Binding-site contacts:
Ligand atom O6 contacts residue GLY121 of chain 1.G at 3.4 Å.
Ligand atom C4 contacts residue ASP125 of chain 1.G at 3.4 Å.
Ligand atom C5 contacts residue ASP125 of chain 1.G at 3.8 Å.
Ligand atom O3 contacts residue IPA1 of chain 1.AA at 3.6 Å.
Ligand atom O4 contacts residue ASP125 of chain 1.G at 2.9 Å (salt-bridge).
Ligand atom C1 contacts residue TYR122 of chain 1.G at 4.0 Å (hydrophobic).
Ligand atom C5 contacts residue GLY121 of chain 1.G at 4.4 Å.
Ligand atom O1 contacts residue ZZ11 of chain 1.X at 1.4 Å.
Ligand atom O1 contacts residue TYR78 of chain 1.G at 3.7 Å.
Ligand atom C6 contacts residue VAL80 of chain 1.G at 3.9 Å (hydrophobic).
Ligand atom C4 contacts residue GLY1 of chain 1.G at 3.9 Å.
Ligand atom C3 contacts residue ZZ11 of chain 1.X at 4.3 Å.
Ligand atom C6 contacts residue ASP125 of chain 1.G at 3.2 Å.
Ligand atom C5 contacts residue TYR122 of chain 1.G at 4.0 Å (hydrophobic).
Ligand atom O5 contacts residue GLY121 of chain 1.G at 3.7 Å.
Ligand atom O6 contacts residue TYR122 of chain 1.G at 3.1 Å (h-bond).
Ligand atom C6 contacts residue TYR122 of chain 1.G at 3.9 Å (hydrophobic).
Ligand atom C6 contacts residue TYR78 of chain 1.G at 4.1 Å (hydrophobic).
Ligand atom O6 contacts residue ASP125 of chain 1.G at 2.7 Å (salt-bridge).
Ligand atom O6 contacts residue VAL80 of chain 1.G at 4.0 Å.
Ligand atom C1 contacts residue ZZ11 of chain 1.X at 2.5 Å.
Ligand atom C2 contacts residue GLY1 of chain 1.G at 3.9 Å.
Ligand atom C4 contacts residue IPA1 of chain 1.AA at 3.9 Å.
Ligand atom O4 contacts residue GLY121 of chain 1.G at 3.4 Å.
Ligand atom C6 contacts residue ZZ11 of chain 1.X at 3.9 Å.
Ligand atom O4 contacts residue GLY1 of chain 1.G at 2.8 Å (h-bond).
Ligand atom C5 contacts residue TYR78 of chain 1.G at 3.8 Å (hydrophobic).
Ligand atom C6 contacts residue TRP123 of chain 1.G at 3.7 Å (hydrophobic).
Ligand atom O4 contacts residue IPA1 of chain 1.AA at 3.5 Å.
Ligand atom O2 contacts residue ZZ11 of chain 1.X at 4.0 Å.
Ligand atom C4 contacts residue TYR78 of chain 1.G at 3.8 Å (hydrophobic).
Ligand atom O5 contacts residue ZZ11 of chain 1.X at 2.9 Å.
Ligand atom O5 contacts residue TYR122 of chain 1.G at 3.0 Å (h-bond).
Ligand atom C2 contacts residue ZZ11 of chain 1.X at 3.8 Å.
Ligand atom C3 contacts residue TYR78 of chain 1.G at 3.6 Å (hydrophobic).
Ligand atom C3 contacts residue GLY1 of chain 1.G at 3.8 Å.
Ligand atom O3 contacts residue GLY1 of chain 1.G at 2.9 Å (h-bond).
Ligand atom C3 contacts residue IPA1 of chain 1.AA at 4.3 Å.
Ligand atom O6 contacts residue TRP123 of chain 1.G at 2.9 Å (h-bond).
Ligand atom C5 contacts residue ZZ11 of chain 1.X at 3.4 Å.

Sequence of chain 1.G:
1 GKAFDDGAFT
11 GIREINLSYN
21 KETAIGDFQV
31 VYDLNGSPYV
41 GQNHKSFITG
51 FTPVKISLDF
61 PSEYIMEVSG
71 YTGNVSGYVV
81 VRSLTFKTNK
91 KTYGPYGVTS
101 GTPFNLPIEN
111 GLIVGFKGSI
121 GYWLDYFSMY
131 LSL

The small molecule below binds the protein below.
Small molecule (SMILES): OC[C@H]1O[C@H](O)[C@H](O)[C@@H](O)[C@H]1O